Binding-site contacts:
Ligand atom C3 contacts residue ASN122 of chain 1.C at 3.6 Å.
Ligand atom C2 contacts residue LYS133 of chain 1.C at 3.8 Å.
Ligand atom O7 contacts residue ASN122 of chain 1.C at 4.3 Å.
Ligand atom C1 contacts residue ASN122 of chain 1.C at 1.4 Å.
Ligand atom O7 contacts residue SER120 of chain 1.C at 3.6 Å.
Ligand atom N2 contacts residue LYS133 of chain 1.C at 3.4 Å (salt-bridge).
Ligand atom C8 contacts residue THR98 of chain 1.C at 4.5 Å.
Ligand atom O6 contacts residue ASN122 of chain 1.C at 4.4 Å.
Ligand atom O7 contacts residue LYS133 of chain 1.C at 4.4 Å.
Ligand atom C4 contacts residue ASN122 of chain 1.C at 4.0 Å.
Ligand atom C3 contacts residue LYS133 of chain 1.C at 3.5 Å.
Ligand atom O5 contacts residue ASN122 of chain 1.C at 2.2 Å (h-bond).
Ligand atom O3 contacts residue LYS133 of chain 1.C at 4.3 Å.
Ligand atom C7 contacts residue NAG1 of chain 1.AA at 4.0 Å.
Ligand atom C1 contacts residue LYS133 of chain 1.C at 3.8 Å.
Ligand atom C5 contacts residue ASN122 of chain 1.C at 3.5 Å.
Ligand atom C2 contacts residue ASN122 of chain 1.C at 2.3 Å.
Ligand atom N2 contacts residue ASN122 of chain 1.C at 2.9 Å (h-bond).
Ligand atom C7 contacts residue ASN122 of chain 1.C at 3.3 Å.
Ligand atom C8 contacts residue GLN100 of chain 1.C at 4.0 Å.
Ligand atom O5 contacts residue LYS131 of chain 1.C at 4.2 Å.
Ligand atom O6 contacts residue LYS131 of chain 1.C at 3.0 Å (salt-bridge).
Ligand atom O7 contacts residue NAG1 of chain 1.AA at 3.3 Å (h-bond).
Ligand atom O7 contacts residue GLN100 of chain 1.C at 3.5 Å.
Ligand atom N2 contacts residue NAG1 of chain 1.AA at 4.0 Å.
Ligand atom C8 contacts residue ASN122 of chain 1.C at 3.3 Å.
Ligand atom C6 contacts residue LYS131 of chain 1.C at 4.1 Å.
Ligand atom C7 contacts residue GLN100 of chain 1.C at 4.0 Å.

Sequence of chain 1.C:
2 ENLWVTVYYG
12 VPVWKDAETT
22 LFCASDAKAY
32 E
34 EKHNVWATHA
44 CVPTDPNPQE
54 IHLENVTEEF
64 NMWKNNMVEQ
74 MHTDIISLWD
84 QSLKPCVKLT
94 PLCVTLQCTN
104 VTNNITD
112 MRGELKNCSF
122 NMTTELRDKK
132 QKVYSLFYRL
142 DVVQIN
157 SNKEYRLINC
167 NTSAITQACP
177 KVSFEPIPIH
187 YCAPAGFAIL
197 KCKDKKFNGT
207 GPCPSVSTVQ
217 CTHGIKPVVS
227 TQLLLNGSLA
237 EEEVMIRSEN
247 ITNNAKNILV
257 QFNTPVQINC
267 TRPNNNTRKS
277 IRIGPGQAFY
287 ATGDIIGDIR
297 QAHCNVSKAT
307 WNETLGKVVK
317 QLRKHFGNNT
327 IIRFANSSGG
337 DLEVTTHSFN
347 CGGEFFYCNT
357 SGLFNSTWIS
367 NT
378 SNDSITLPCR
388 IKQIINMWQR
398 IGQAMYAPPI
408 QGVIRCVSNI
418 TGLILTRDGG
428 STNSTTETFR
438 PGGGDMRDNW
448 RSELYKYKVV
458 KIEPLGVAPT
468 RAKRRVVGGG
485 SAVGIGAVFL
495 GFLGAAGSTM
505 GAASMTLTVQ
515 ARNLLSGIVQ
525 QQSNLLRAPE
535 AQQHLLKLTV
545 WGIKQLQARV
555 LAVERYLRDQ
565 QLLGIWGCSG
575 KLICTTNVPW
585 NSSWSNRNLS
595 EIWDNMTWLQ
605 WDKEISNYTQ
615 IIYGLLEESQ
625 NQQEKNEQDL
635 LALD

This small molecule binds to this protein.
Small molecule (SMILES): CC(=O)N[C@H]1[C@H](O[C@H]2[C@H](O)[C@@H](NC(C)=O)CO[C@@H]2CO)O[C@H](CO)[C@@H](O[C@@H]2O[C@H](CO)[C@@H](O)[C@H](O)[C@@H]2O)[C@@H]1O